Sequence of chain 1.E:
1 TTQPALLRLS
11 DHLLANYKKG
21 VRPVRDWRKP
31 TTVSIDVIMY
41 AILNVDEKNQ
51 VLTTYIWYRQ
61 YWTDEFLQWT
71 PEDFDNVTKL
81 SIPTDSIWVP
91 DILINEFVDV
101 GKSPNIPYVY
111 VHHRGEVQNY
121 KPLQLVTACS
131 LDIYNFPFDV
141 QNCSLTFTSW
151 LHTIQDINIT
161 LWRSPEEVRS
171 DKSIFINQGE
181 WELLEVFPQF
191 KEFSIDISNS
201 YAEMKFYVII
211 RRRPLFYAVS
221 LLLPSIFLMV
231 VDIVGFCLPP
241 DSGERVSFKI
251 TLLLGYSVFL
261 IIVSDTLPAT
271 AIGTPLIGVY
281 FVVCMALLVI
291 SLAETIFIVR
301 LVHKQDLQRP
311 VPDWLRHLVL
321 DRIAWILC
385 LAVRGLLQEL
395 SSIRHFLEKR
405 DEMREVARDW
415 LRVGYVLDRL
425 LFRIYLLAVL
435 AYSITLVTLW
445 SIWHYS

This small molecule binds to this protein.
Small molecule (SMILES): CC(=O)N[C@H]1[C@H](O[C@H]2[C@H](O)[C@@H](NC(C)=O)CO[C@@H]2CO)O[C@H](CO)[C@@H](O)[C@@H]1O

Binding-site contacts:
Ligand atom C4 contacts residue ASN142 of chain 1.E at 4.2 Å.
Ligand atom C1 contacts residue TYR207 of chain 1.E at 4.4 Å (hydrophobic).
Ligand atom O6 contacts residue TYR207 of chain 1.E at 3.7 Å.
Ligand atom C5 contacts residue ASN142 of chain 1.E at 3.6 Å.
Ligand atom O5 contacts residue TYR207 of chain 1.E at 4.5 Å.
Ligand atom O7 contacts residue ASN142 of chain 1.E at 4.4 Å.
Ligand atom N2 contacts residue ILE209 of chain 1.E at 4.3 Å.
Ligand atom C1 contacts residue ASN142 of chain 1.E at 1.4 Å.
Ligand atom C8 contacts residue ILE209 of chain 1.E at 3.7 Å (hydrophobic).
Ligand atom C5 contacts residue TYR207 of chain 1.E at 4.1 Å (hydrophobic).
Ligand atom C2 contacts residue ASN142 of chain 1.E at 2.5 Å.
Ligand atom N2 contacts residue ASN142 of chain 1.E at 3.0 Å (h-bond).
Ligand atom C7 contacts residue ASN142 of chain 1.E at 3.9 Å.
Ligand atom O5 contacts residue ASN142 of chain 1.E at 2.3 Å (h-bond).
Ligand atom C3 contacts residue ASN142 of chain 1.E at 3.8 Å.